Binding-site contacts:
Ligand atom C4 contacts residue CYS57 of chain 1.A at 4.0 Å (hydrophobic).
Ligand atom N3 contacts residue CYS57 of chain 1.A at 4.1 Å.
Ligand atom C4 contacts residue PHE173 of chain 1.A at 3.7 Å (hydrophobic).
Ligand atom O3A contacts residue ASP184 of chain 1.A at 3.0 Å (salt-bridge).
Ligand atom N1 contacts residue ALA70 of chain 1.A at 4.0 Å.
Ligand atom C5' contacts residue GLY52 of chain 1.A at 4.0 Å.
Ligand atom O2B contacts residue MG1 of chain 1.F at 3.0 Å.
Ligand atom C6 contacts residue CYS123 of chain 1.A at 4.0 Å (hydrophobic).
Ligand atom N6 contacts residue ALA70 of chain 1.A at 3.4 Å.
Ligand atom O1A contacts residue MG1 of chain 1.F at 4.0 Å.
Ligand atom O3A contacts residue MG1 of chain 1.F at 3.5 Å.
Ligand atom O2A contacts residue GLY53 of chain 1.A at 3.6 Å.
Ligand atom O1G contacts residue ASP166 of chain 1.A at 4.0 Å.
Ligand atom C2' contacts residue PHE173 of chain 1.A at 3.9 Å (hydrophobic).
Ligand atom O2A contacts residue GLY52 of chain 1.A at 3.0 Å.
Ligand atom PB contacts residue MG1 of chain 1.F at 3.4 Å.
Ligand atom N6 contacts residue GLU121 of chain 1.A at 2.9 Å (salt-bridge).
Ligand atom C2 contacts residue CYS123 of chain 1.A at 3.8 Å (hydrophobic).
Ligand atom O4' contacts residue CYS57 of chain 1.A at 3.9 Å.
Ligand atom N7 contacts residue PHE173 of chain 1.A at 4.1 Å.
Ligand atom PB contacts residue ASP184 of chain 1.A at 3.4 Å.
Ligand atom C5 contacts residue PHE173 of chain 1.A at 3.9 Å (hydrophobic).
Ligand atom N6 contacts residue LEU122 of chain 1.A at 4.0 Å.
Ligand atom O3' contacts residue MG1 of chain 1.E at 3.1 Å.
Ligand atom N6 contacts residue CYS123 of chain 1.A at 3.6 Å (h-bond).
Ligand atom O1A contacts residue GLY52 of chain 1.A at 3.5 Å (h-bond).
Ligand atom N3B contacts residue MG1 of chain 1.F at 2.7 Å.
Ligand atom N3B contacts residue ASP184 of chain 1.A at 3.0 Å (salt-bridge).
Ligand atom PG contacts residue ASP184 of chain 1.A at 3.9 Å.
Ligand atom C6 contacts residue ALA70 of chain 1.A at 3.6 Å (hydrophobic).
Ligand atom O3G contacts residue LEU187 of chain 1.A at 3.1 Å.
Ligand atom O2A contacts residue MG1 of chain 1.E at 3.9 Å.
Ligand atom N1 contacts residue CYS123 of chain 1.A at 3.5 Å (h-bond).
Ligand atom PA contacts residue GLY52 of chain 1.A at 3.7 Å.
Ligand atom O1G contacts residue ASP184 of chain 1.A at 3.4 Å (salt-bridge).
Ligand atom O3G contacts residue GLY186 of chain 1.A at 3.2 Å.
Ligand atom C8 contacts residue PHE173 of chain 1.A at 3.8 Å (hydrophobic).
Ligand atom O1A contacts residue LYS72 of chain 1.A at 3.1 Å.
Ligand atom N9 contacts residue PHE173 of chain 1.A at 3.7 Å.
Ligand atom O1B contacts residue ASP184 of chain 1.A at 4.0 Å.

Sequence of chain 1.A:
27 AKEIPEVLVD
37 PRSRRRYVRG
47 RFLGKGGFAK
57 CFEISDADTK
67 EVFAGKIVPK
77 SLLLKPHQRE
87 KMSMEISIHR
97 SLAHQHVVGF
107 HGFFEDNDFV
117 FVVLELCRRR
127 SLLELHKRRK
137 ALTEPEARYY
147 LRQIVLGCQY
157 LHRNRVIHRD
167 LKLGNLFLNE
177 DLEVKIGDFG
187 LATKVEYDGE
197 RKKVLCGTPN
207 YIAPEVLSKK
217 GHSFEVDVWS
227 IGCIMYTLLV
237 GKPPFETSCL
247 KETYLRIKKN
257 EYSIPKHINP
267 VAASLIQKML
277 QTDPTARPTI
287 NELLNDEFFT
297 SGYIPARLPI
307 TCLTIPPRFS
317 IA

The protein below binds the small molecule below.
Small molecule (SMILES): Nc1ncnc2c1ncn2[C@@H]1O[C@H](CO[P](=O)(O)O[P](=O)(O)NP(=O)(O)O)[C@@H](O)[C@H]1O